A protein and the small-molecule ligand that binds it are described below.
Small molecule (SMILES): CC(=O)N[C@H]1[C@H](O[C@H]2[C@H](O)[C@@H](NC(C)=O)CO[C@@H]2CO)O[C@H](CO)[C@@H](O[C@@H]2O[C@H](CO)[C@@H](O)[C@H](O)[C@@H]2O)[C@@H]1O

Binding-site contacts:
Ligand atom C5 contacts residue THR167 of chain 3.A at 4.4 Å.
Ligand atom C1 contacts residue ASN165 of chain 3.A at 1.5 Å.
Ligand atom C4 contacts residue TRP222 of chain 2.A at 3.7 Å (hydrophobic).
Ligand atom C4 contacts residue ASN165 of chain 3.A at 4.2 Å.
Ligand atom O5 contacts residue ASN165 of chain 3.A at 2.3 Å (h-bond).
Ligand atom C8 contacts residue VAL244 of chain 3.A at 4.2 Å (hydrophobic).
Ligand atom O7 contacts residue PRO221 of chain 2.A at 3.5 Å.
Ligand atom C5 contacts residue ASN165 of chain 3.A at 3.6 Å.
Ligand atom C6 contacts residue THR167 of chain 3.A at 3.1 Å.
Ligand atom O6 contacts residue THR167 of chain 3.A at 3.0 Å.
Ligand atom O7 contacts residue TRP222 of chain 2.A at 3.0 Å (h-bond).
Ligand atom O4 contacts residue TRP222 of chain 2.A at 4.2 Å.
Ligand atom C7 contacts residue TRP222 of chain 2.A at 4.1 Å (hydrophobic).
Ligand atom C3 contacts residue ASN165 of chain 3.A at 3.7 Å.
Ligand atom C2 contacts residue ASN165 of chain 3.A at 2.5 Å.
Ligand atom O5 contacts residue TRP222 of chain 2.A at 4.4 Å.
Ligand atom O7 contacts residue ASN165 of chain 3.A at 2.9 Å (h-bond).
Ligand atom C8 contacts residue THR167 of chain 3.A at 3.8 Å.
Ligand atom C4 contacts residue TRP222 of chain 2.A at 4.3 Å (hydrophobic).
Ligand atom C8 contacts residue ASN165 of chain 3.A at 4.2 Å.
Ligand atom C6 contacts residue TRP222 of chain 2.A at 3.5 Å (hydrophobic).
Ligand atom C3 contacts residue SER219 of chain 2.A at 4.2 Å.
Ligand atom C1 contacts residue SER219 of chain 2.A at 3.9 Å.
Ligand atom C6 contacts residue VAL244 of chain 3.A at 4.3 Å (hydrophobic).
Ligand atom O4 contacts residue TRP222 of chain 2.A at 4.1 Å.
Ligand atom O5 contacts residue TRP222 of chain 2.A at 3.4 Å (h-bond).
Ligand atom C2 contacts residue SER219 of chain 2.A at 4.0 Å.
Ligand atom C2 contacts residue TRP222 of chain 2.A at 3.9 Å (hydrophobic).
Ligand atom C5 contacts residue TRP222 of chain 2.A at 4.1 Å (hydrophobic).
Ligand atom C7 contacts residue SER219 of chain 2.A at 4.4 Å.
Ligand atom O7 contacts residue ARG220 of chain 2.A at 3.9 Å.
Ligand atom C2 contacts residue TRP222 of chain 2.A at 4.0 Å (hydrophobic).
Ligand atom N2 contacts residue SER219 of chain 2.A at 3.5 Å (h-bond).
Ligand atom C3 contacts residue TRP222 of chain 2.A at 3.9 Å (hydrophobic).
Ligand atom C1 contacts residue TRP222 of chain 2.A at 4.2 Å (hydrophobic).
Ligand atom C7 contacts residue ASN165 of chain 3.A at 3.1 Å.
Ligand atom N2 contacts residue ASN165 of chain 3.A at 2.9 Å (h-bond).
Ligand atom C1 contacts residue TRP222 of chain 2.A at 3.7 Å (hydrophobic).
Ligand atom C8 contacts residue VAL242 of chain 3.A at 4.0 Å (hydrophobic).
Ligand atom C5 contacts residue TRP222 of chain 2.A at 3.7 Å (hydrophobic).

Sequence of chain 2.A:
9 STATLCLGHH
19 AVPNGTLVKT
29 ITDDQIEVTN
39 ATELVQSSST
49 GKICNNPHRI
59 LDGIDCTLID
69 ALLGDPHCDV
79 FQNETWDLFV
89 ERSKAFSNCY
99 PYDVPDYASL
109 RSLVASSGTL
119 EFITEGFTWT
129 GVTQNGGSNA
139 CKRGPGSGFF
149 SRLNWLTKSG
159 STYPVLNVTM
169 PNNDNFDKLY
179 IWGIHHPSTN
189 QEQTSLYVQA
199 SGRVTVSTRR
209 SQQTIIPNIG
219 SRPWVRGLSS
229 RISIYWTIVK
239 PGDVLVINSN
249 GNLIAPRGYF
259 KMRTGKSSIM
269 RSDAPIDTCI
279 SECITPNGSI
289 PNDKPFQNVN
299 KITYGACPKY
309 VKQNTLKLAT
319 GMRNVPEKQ

Sequence of chain 3.A:
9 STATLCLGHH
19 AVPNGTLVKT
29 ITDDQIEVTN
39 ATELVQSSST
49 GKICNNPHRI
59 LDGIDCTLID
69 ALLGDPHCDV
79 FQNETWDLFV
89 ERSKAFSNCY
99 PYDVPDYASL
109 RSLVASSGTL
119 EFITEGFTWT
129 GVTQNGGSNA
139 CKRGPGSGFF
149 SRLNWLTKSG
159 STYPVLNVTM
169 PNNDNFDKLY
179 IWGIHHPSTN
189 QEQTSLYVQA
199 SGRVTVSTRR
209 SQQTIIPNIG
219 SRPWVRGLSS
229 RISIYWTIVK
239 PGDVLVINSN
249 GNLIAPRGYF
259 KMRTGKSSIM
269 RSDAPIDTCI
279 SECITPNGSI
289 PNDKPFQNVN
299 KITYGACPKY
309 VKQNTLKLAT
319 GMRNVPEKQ